Binding-site contacts:
Ligand atom O3' contacts residue SER751 of chain 1.C at 3.6 Å.
Ligand atom O1P1 contacts residue GLN755 of chain 1.C at 3.3 Å.
Ligand atom C41 contacts residue TYR721 of chain 1.C at 3.8 Å (hydrophobic).
Ligand atom C61 contacts residue TYR721 of chain 1.C at 3.4 Å (hydrophobic).
Ligand atom O2P1 contacts residue SER751 of chain 1.C at 2.3 Å (h-bond).
Ligand atom C5'1 contacts residue GLY752 of chain 1.C at 3.7 Å.
Ligand atom N91 contacts residue TYR721 of chain 1.C at 3.9 Å.
Ligand atom P contacts residue SER751 of chain 1.B at 3.5 Å.
Ligand atom N7 contacts residue TYR721 of chain 1.B at 3.6 Å.
Ligand atom P contacts residue GLN755 of chain 1.B at 3.7 Å.
Ligand atom O2P1 contacts residue GLN755 of chain 1.C at 3.2 Å.
Ligand atom O2' contacts residue GLN718 of chain 1.B at 3.6 Å.
Ligand atom O1P contacts residue GLN755 of chain 1.B at 3.2 Å.
Ligand atom C5'1 contacts residue ILE748 of chain 1.C at 4.0 Å (hydrophobic).
Ligand atom O4' contacts residue GLY752 of chain 1.B at 3.2 Å.
Ligand atom C5' contacts residue GLY752 of chain 1.B at 3.6 Å.
Ligand atom O5' contacts residue GLN755 of chain 1.B at 3.9 Å.
Ligand atom N1 contacts residue TYR721 of chain 1.B at 3.7 Å.
Ligand atom N6 contacts residue TYR721 of chain 1.B at 3.3 Å.
Ligand atom C5' contacts residue ILE748 of chain 1.B at 3.8 Å (hydrophobic).
Ligand atom O5'1 contacts residue GLN755 of chain 1.C at 3.7 Å.
Ligand atom O5'1 contacts residue GLY752 of chain 1.C at 3.8 Å.
Ligand atom N11 contacts residue TYR721 of chain 1.C at 3.7 Å.
Ligand atom C51 contacts residue TYR721 of chain 1.C at 3.5 Å (hydrophobic).
Ligand atom O2P contacts residue GLN755 of chain 1.B at 3.2 Å.
Ligand atom O5'1 contacts residue SER751 of chain 1.C at 3.8 Å.
Ligand atom O2P contacts residue SER751 of chain 1.B at 2.3 Å (h-bond).
Ligand atom C4 contacts residue TYR721 of chain 1.B at 3.9 Å (hydrophobic).
Ligand atom C5'1 contacts residue SER751 of chain 1.C at 3.9 Å.
Ligand atom C5 contacts residue TYR721 of chain 1.B at 3.7 Å (hydrophobic).
Ligand atom O5' contacts residue GLY752 of chain 1.B at 3.7 Å.
Ligand atom O4'1 contacts residue GLY752 of chain 1.C at 3.2 Å.
Ligand atom O2'1 contacts residue GLN718 of chain 1.C at 3.8 Å.
Ligand atom N61 contacts residue TYR721 of chain 1.C at 3.3 Å.
Ligand atom C6 contacts residue TYR721 of chain 1.B at 3.4 Å (hydrophobic).
Ligand atom O3'1 contacts residue SER751 of chain 1.B at 3.8 Å.
Ligand atom N71 contacts residue TYR721 of chain 1.C at 3.3 Å.
Ligand atom P1 contacts residue GLN755 of chain 1.C at 3.7 Å.
Ligand atom P1 contacts residue SER751 of chain 1.C at 3.3 Å.
Ligand atom C81 contacts residue TYR721 of chain 1.C at 3.8 Å (hydrophobic).

Sequence of chain 1.C:
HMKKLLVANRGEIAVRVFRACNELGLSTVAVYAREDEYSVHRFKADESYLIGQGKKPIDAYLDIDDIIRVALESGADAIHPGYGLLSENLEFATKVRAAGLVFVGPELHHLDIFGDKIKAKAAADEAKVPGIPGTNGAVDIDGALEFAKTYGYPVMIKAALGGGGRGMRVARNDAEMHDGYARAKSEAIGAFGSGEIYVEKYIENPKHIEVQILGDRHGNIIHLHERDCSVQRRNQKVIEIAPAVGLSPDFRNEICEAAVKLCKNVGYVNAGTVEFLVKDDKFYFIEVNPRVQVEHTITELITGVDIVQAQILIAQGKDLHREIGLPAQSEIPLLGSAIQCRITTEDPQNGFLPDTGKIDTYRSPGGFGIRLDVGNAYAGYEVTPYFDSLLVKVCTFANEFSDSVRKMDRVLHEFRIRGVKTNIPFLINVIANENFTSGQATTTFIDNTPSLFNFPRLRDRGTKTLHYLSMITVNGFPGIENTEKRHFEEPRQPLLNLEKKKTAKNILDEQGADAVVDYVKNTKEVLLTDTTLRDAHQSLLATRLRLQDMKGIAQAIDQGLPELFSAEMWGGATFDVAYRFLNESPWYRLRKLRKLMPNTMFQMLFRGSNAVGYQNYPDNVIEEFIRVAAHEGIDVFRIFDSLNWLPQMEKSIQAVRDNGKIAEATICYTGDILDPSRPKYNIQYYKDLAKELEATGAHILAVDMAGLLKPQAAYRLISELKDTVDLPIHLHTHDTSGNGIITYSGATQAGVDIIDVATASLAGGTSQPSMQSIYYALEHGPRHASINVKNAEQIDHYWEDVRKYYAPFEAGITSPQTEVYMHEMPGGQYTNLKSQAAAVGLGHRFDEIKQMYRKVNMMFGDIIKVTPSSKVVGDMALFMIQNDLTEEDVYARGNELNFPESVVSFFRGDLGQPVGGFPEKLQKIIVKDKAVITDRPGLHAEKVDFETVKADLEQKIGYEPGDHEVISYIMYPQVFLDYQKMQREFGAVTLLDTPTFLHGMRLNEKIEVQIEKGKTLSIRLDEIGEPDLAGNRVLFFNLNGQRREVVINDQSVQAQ

A protein and the small-molecule ligand that binds it are described below.
Small molecule (SMILES): Nc1ncnc2c1ncn2[C@@H]1O[C@@H]2CO[P](=O)(O)O[C@H]3[C@@H](O)[C@H](n4cnc5c(N)ncnc54)O[C@@H]3CO[P](=O)(O)O[C@H]2[C@H]1O

Sequence of chain 1.B:
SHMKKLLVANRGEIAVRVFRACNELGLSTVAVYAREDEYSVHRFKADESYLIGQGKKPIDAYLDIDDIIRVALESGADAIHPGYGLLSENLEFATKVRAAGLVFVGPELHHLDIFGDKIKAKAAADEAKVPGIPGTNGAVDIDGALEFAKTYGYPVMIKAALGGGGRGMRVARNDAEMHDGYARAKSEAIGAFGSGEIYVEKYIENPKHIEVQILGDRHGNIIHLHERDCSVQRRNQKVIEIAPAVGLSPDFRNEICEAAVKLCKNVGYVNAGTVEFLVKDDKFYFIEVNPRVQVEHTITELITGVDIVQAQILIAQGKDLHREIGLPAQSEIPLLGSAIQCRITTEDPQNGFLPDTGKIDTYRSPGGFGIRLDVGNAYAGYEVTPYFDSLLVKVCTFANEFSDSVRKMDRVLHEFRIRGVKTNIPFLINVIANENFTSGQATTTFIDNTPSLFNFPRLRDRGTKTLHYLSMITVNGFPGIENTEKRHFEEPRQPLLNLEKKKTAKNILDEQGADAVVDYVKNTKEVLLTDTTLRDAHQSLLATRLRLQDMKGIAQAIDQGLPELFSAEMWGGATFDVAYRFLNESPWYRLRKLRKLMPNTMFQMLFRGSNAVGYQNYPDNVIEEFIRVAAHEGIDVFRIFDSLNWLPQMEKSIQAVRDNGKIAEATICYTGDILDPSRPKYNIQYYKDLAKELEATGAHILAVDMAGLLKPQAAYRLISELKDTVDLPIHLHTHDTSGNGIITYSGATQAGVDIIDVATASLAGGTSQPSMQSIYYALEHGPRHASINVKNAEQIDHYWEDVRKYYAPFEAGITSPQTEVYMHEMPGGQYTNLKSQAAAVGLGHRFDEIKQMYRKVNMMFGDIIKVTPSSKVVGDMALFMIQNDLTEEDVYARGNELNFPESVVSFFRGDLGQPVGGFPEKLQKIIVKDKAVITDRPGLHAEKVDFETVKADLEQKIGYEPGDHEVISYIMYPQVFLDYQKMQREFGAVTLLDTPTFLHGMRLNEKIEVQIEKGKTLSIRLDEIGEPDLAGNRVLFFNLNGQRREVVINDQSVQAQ